Binding-site contacts:
Ligand atom C2 contacts residue SER165 of chain 1.C at 4.3 Å.
Ligand atom C2 contacts residue LEU136 of chain 1.C at 3.7 Å (hydrophobic).
Ligand atom C4 contacts residue LEU167 of chain 1.C at 3.8 Å (hydrophobic).
Ligand atom C1 contacts residue CYS4 of chain 1.C at 3.9 Å (hydrophobic).
Ligand atom CL1 contacts residue LEU242 of chain 1.C at 3.4 Å.
Ligand atom C2 contacts residue GLY134 of chain 1.C at 3.6 Å.
Ligand atom O2 contacts residue LEU167 of chain 1.C at 3.5 Å.
Ligand atom C3 contacts residue GLY134 of chain 1.C at 3.9 Å.
Ligand atom C5 contacts residue LEU167 of chain 1.C at 4.3 Å (hydrophobic).
Ligand atom C6 contacts residue GLN133 of chain 1.C at 4.4 Å.
Ligand atom C2 contacts residue CYS4 of chain 1.C at 3.7 Å (hydrophobic).
Ligand atom C3 contacts residue LEU167 of chain 1.C at 3.9 Å (hydrophobic).
Ligand atom C7 contacts residue GLN256 of chain 1.C at 3.1 Å.
Ligand atom C4 contacts residue PHE135 of chain 1.C at 4.3 Å (hydrophobic).
Ligand atom C5 contacts residue SER165 of chain 1.C at 4.2 Å.
Ligand atom C1 contacts residue LEU242 of chain 1.C at 4.2 Å (hydrophobic).
Ligand atom C3 contacts residue LEU136 of chain 1.C at 4.0 Å (hydrophobic).
Ligand atom N1 contacts residue GLN256 of chain 1.C at 4.4 Å.
Ligand atom CL1 contacts residue LEU252 of chain 1.C at 4.1 Å.
Ligand atom O2 contacts residue LEU252 of chain 1.C at 4.3 Å.
Ligand atom C2 contacts residue PHE135 of chain 1.C at 3.8 Å (hydrophobic).
Ligand atom C1 contacts residue GLN133 of chain 1.C at 4.3 Å.
Ligand atom CL1 contacts residue GLN133 of chain 1.C at 3.8 Å.
Ligand atom C1 contacts residue LEU136 of chain 1.C at 4.1 Å (hydrophobic).
Ligand atom C4 contacts residue SER165 of chain 1.C at 3.5 Å.
Ligand atom C3 contacts residue PHE135 of chain 1.C at 3.2 Å (hydrophobic).
Ligand atom CL1 contacts residue THR253 of chain 1.C at 3.8 Å.
Ligand atom N1 contacts residue SER165 of chain 1.C at 3.6 Å.
Ligand atom O1 contacts residue LEU252 of chain 1.C at 4.1 Å.
Ligand atom O1 contacts residue THR253 of chain 1.C at 3.4 Å (h-bond).
Ligand atom C6 contacts residue LEU242 of chain 1.C at 4.3 Å (hydrophobic).
Ligand atom O2 contacts residue GLN256 of chain 1.C at 3.7 Å.
Ligand atom C7 contacts residue SER165 of chain 1.C at 4.3 Å.
Ligand atom C4 contacts residue LYS166 of chain 1.C at 4.5 Å.
Ligand atom C3 contacts residue SER165 of chain 1.C at 3.5 Å.
Ligand atom C3 contacts residue LYS166 of chain 1.C at 4.4 Å.
Ligand atom O1 contacts residue GLN256 of chain 1.C at 4.5 Å.

A small-molecule ligand and the protein it binds are described below.
Small molecule (SMILES): CNS(=O)(=O)c1ccccc1Cl

Sequence of chain 1.C:
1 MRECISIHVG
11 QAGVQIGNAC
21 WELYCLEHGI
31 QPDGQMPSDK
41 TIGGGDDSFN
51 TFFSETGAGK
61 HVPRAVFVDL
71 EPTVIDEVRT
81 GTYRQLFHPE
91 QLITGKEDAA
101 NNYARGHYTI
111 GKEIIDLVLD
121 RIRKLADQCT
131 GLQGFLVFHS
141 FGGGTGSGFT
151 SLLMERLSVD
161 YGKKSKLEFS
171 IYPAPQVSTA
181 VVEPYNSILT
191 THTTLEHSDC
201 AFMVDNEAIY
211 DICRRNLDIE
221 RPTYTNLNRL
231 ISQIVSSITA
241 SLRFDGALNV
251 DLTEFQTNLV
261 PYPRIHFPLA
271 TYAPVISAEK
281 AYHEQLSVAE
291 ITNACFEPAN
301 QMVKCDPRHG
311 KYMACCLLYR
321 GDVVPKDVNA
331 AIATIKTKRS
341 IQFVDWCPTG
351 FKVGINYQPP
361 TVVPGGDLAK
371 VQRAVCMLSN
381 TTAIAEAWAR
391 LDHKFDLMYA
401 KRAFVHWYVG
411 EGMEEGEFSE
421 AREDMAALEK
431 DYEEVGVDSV